The small molecule below binds the protein below.
Small molecule (SMILES): CC(=O)N[C@H]1[C@H](O[C@H]2[C@H](O)[C@@H](NC(C)=O)CO[C@@H]2CO)O[C@H](CO)[C@@H](O[C@@H]2O[C@H](CO)[C@@H](O)[C@H](O[C@H]3O[C@H](CO)[C@@H](O)[C@H](O)[C@@H]3O)[C@@H]2O)[C@@H]1O

Binding-site contacts:
Ligand atom O7 contacts residue ASN44 of chain 1.E at 3.7 Å.
Ligand atom C5 contacts residue ASN44 of chain 1.E at 3.7 Å.
Ligand atom O5 contacts residue ASN44 of chain 1.E at 2.4 Å (h-bond).
Ligand atom C8 contacts residue THR146 of chain 1.E at 4.1 Å.
Ligand atom C8 contacts residue ILE109 of chain 1.E at 3.8 Å (hydrophobic).
Ligand atom C8 contacts residue ASN44 of chain 1.E at 4.5 Å.
Ligand atom C8 contacts residue VAL62 of chain 1.E at 3.8 Å (hydrophobic).
Ligand atom C7 contacts residue ASN44 of chain 1.E at 3.4 Å.
Ligand atom C1 contacts residue ASN44 of chain 1.E at 1.4 Å.
Ligand atom C7 contacts residue THR146 of chain 1.E at 4.2 Å.
Ligand atom C5 contacts residue ARG110 of chain 1.E at 4.4 Å.
Ligand atom O7 contacts residue LEU108 of chain 1.E at 3.7 Å.
Ligand atom C8 contacts residue LEU108 of chain 1.E at 3.7 Å (hydrophobic).
Ligand atom N2 contacts residue LEU108 of chain 1.E at 2.7 Å (h-bond).
Ligand atom O3 contacts residue LEU108 of chain 1.E at 4.0 Å.
Ligand atom C1 contacts residue LEU108 of chain 1.E at 3.9 Å (hydrophobic).
Ligand atom C6 contacts residue ARG110 of chain 1.E at 3.5 Å.
Ligand atom C4 contacts residue ASN44 of chain 1.E at 4.3 Å.
Ligand atom N2 contacts residue ILE109 of chain 1.E at 4.5 Å.
Ligand atom C2 contacts residue LEU108 of chain 1.E at 3.5 Å (hydrophobic).
Ligand atom O6 contacts residue VAL45 of chain 1.E at 3.9 Å.
Ligand atom C7 contacts residue LEU108 of chain 1.E at 3.6 Å (hydrophobic).
Ligand atom C3 contacts residue ASN44 of chain 1.E at 3.8 Å.
Ligand atom C3 contacts residue LEU108 of chain 1.E at 3.5 Å (hydrophobic).
Ligand atom N2 contacts residue ASN44 of chain 1.E at 2.9 Å (h-bond).
Ligand atom C2 contacts residue ASN44 of chain 1.E at 2.5 Å.
Ligand atom O6 contacts residue ARG110 of chain 1.E at 2.9 Å (salt-bridge).
Ligand atom O7 contacts residue THR146 of chain 1.E at 3.3 Å.

Sequence of chain 1.E:
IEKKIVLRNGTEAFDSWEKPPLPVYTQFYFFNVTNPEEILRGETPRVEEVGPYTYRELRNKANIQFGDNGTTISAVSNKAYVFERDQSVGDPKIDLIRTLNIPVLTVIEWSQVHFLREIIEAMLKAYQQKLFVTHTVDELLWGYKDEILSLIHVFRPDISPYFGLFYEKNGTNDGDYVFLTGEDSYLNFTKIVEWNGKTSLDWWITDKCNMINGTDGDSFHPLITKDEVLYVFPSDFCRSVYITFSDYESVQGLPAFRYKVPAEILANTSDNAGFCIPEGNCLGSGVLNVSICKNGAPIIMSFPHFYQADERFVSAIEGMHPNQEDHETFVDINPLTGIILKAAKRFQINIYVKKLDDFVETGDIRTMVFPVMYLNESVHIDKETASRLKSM